A protein and the small-molecule ligand that binds it are described below.
Small molecule (SMILES): Nc1ncnc2c1ncn2[C@@H]1O[C@H](CO[P](=O)(O)O[P](=O)(O)NP(=O)(O)O)[C@@H](O)[C@H]1O

Binding-site contacts:
Ligand atom C2 contacts residue LEU113 of chain 1.B at 3.1 Å (hydrophobic).
Ligand atom N6 contacts residue ALA61 of chain 1.B at 3.3 Å.
Ligand atom N3B contacts residue LYS179 of chain 1.B at 3.7 Å.
Ligand atom C2 contacts residue LEU37 of chain 1.B at 3.4 Å (hydrophobic).
Ligand atom O1B contacts residue LYS179 of chain 1.B at 3.7 Å.
Ligand atom C6 contacts residue ALA61 of chain 1.B at 3.5 Å (hydrophobic).
Ligand atom O2G contacts residue PHE42 of chain 1.B at 3.6 Å.
Ligand atom O2G contacts residue LYS158 of chain 1.B at 3.1 Å (salt-bridge).
Ligand atom O2B contacts residue GLY40 of chain 1.B at 3.3 Å.
Ligand atom C6 contacts residue ASP111 of chain 1.B at 3.6 Å.
Ligand atom O2B contacts residue SER41 of chain 1.B at 3.4 Å (h-bond).
Ligand atom N3 contacts residue LEU163 of chain 1.B at 3.7 Å.
Ligand atom O3A contacts residue GLY40 of chain 1.B at 3.2 Å.
Ligand atom N3 contacts residue LEU37 of chain 1.B at 3.7 Å.
Ligand atom PG contacts residue LYS158 of chain 1.B at 3.3 Å.
Ligand atom O4' contacts residue VAL45 of chain 1.B at 3.5 Å.
Ligand atom C5' contacts residue GLY40 of chain 1.B at 3.5 Å.
Ligand atom N1 contacts residue LEU113 of chain 1.B at 3.0 Å (h-bond).
Ligand atom O3G contacts residue ASN161 of chain 1.B at 3.2 Å (h-bond).
Ligand atom O4' contacts residue GLY38 of chain 1.B at 3.5 Å.
Ligand atom O2B contacts residue GLY43 of chain 1.B at 3.3 Å (h-bond).
Ligand atom O3' contacts residue GLU160 of chain 1.B at 3.3 Å (salt-bridge).
Ligand atom O3G contacts residue LYS179 of chain 1.B at 3.5 Å (salt-bridge).
Ligand atom O2A contacts residue THR173 of chain 1.B at 3.2 Å (h-bond).
Ligand atom O1G contacts residue SER41 of chain 1.B at 3.8 Å.
Ligand atom O2A contacts residue LYS63 of chain 1.B at 3.0 Å (salt-bridge).
Ligand atom N3B contacts residue SER41 of chain 1.B at 3.7 Å.
Ligand atom O2B contacts residue PHE42 of chain 1.B at 3.0 Å (h-bond).
Ligand atom N6 contacts residue ASP111 of chain 1.B at 2.6 Å (salt-bridge).
Ligand atom O1G contacts residue ASN161 of chain 1.B at 3.7 Å.
Ligand atom O1A contacts residue ASN161 of chain 1.B at 2.8 Å (h-bond).
Ligand atom C3' contacts residue GLU160 of chain 1.B at 3.6 Å.
Ligand atom C8 contacts residue VAL45 of chain 1.B at 3.8 Å (hydrophobic).
Ligand atom C4 contacts residue LEU163 of chain 1.B at 3.7 Å (hydrophobic).
Ligand atom O1B contacts residue LYS63 of chain 1.B at 3.4 Å (salt-bridge).
Ligand atom C2' contacts residue LEU163 of chain 1.B at 3.8 Å (hydrophobic).
Ligand atom O1G contacts residue LYS158 of chain 1.B at 2.6 Å (salt-bridge).
Ligand atom N3B contacts residue PHE42 of chain 1.B at 2.9 Å.
Ligand atom O2G contacts residue ASP156 of chain 1.B at 3.7 Å.
Ligand atom N6 contacts residue LEU113 of chain 1.B at 3.7 Å.

Sequence of chain 1.B:
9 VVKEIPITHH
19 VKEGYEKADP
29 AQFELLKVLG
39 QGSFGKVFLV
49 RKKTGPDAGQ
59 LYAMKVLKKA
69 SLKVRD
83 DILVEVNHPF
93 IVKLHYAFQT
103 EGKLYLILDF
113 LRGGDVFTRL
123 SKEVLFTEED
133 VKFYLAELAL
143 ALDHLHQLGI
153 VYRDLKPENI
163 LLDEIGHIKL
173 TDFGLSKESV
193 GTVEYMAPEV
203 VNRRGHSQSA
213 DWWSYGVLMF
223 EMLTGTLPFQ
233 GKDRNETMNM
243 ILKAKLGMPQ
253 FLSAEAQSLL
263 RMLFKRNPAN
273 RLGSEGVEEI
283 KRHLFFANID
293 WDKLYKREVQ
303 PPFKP